Sequence of chain 1.I:
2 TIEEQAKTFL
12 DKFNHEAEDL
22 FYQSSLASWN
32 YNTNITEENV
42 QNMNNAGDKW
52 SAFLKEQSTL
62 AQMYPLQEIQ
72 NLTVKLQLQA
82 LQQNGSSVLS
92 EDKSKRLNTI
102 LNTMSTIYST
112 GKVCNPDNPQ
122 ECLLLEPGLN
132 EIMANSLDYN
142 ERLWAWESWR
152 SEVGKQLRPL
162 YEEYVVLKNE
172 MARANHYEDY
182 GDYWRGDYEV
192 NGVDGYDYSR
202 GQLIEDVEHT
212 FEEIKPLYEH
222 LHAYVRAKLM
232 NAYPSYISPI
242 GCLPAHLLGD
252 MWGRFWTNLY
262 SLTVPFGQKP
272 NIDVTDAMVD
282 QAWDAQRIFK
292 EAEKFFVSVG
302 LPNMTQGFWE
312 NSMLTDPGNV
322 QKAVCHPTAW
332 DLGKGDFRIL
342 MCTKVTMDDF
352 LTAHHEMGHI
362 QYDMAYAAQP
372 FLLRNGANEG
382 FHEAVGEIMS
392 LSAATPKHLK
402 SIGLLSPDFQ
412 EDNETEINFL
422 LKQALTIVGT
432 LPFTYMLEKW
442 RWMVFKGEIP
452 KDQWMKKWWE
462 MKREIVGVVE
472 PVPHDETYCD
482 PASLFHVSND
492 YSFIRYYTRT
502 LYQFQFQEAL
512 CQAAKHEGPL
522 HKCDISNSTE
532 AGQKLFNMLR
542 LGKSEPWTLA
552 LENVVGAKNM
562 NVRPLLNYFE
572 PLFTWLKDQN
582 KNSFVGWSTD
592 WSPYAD

A protein and the small-molecule ligand that binds it are described below.
Small molecule (SMILES): CC(=O)N[C@@H]1[C@@H](O)[C@H](O)[C@@H](CO)O[C@H]1O

Binding-site contacts:
Ligand atom C4 contacts residue ASN528 of chain 1.I at 4.2 Å.
Ligand atom O7 contacts residue SER527 of chain 1.I at 3.9 Å.
Ligand atom C8 contacts residue SER527 of chain 1.I at 4.0 Å.
Ligand atom C8 contacts residue PHE296 of chain 1.I at 3.7 Å (hydrophobic).
Ligand atom C5 contacts residue ASN528 of chain 1.I at 3.7 Å.
Ligand atom C2 contacts residue ASN528 of chain 1.I at 2.5 Å.
Ligand atom C3 contacts residue ASN528 of chain 1.I at 3.8 Å.
Ligand atom C8 contacts residue SER299 of chain 1.I at 3.4 Å.
Ligand atom C7 contacts residue ASN528 of chain 1.I at 3.9 Å.
Ligand atom O7 contacts residue ASN528 of chain 1.I at 4.4 Å.
Ligand atom C7 contacts residue SER527 of chain 1.I at 3.9 Å.
Ligand atom O5 contacts residue ASN528 of chain 1.I at 2.4 Å (h-bond).
Ligand atom C1 contacts residue ASN528 of chain 1.I at 1.4 Å.
Ligand atom O7 contacts residue SER402 of chain 1.I at 3.3 Å (h-bond).
Ligand atom N2 contacts residue ASN528 of chain 1.I at 2.9 Å (h-bond).
Ligand atom N2 contacts residue SER527 of chain 1.I at 4.5 Å.